Binding-site contacts:
Ligand atom NE2 contacts residue TYR108 of chain 1.A at 4.0 Å.
Ligand atom CA contacts residue TRP428 of chain 1.A at 4.2 Å (hydrophobic).
Ligand atom CA contacts residue TYR458 of chain 1.A at 4.5 Å (hydrophobic).
Ligand atom CG contacts residue TYR431 of chain 1.A at 3.4 Å (hydrophobic).
Ligand atom N contacts residue TYR431 of chain 1.A at 3.3 Å (h-bond).
Ligand atom CB contacts residue TYR108 of chain 1.A at 3.8 Å (hydrophobic).
Ligand atom N contacts residue TYR458 of chain 1.A at 3.9 Å.
Ligand atom CG contacts residue TYR108 of chain 1.A at 3.5 Å (hydrophobic).
Ligand atom CA contacts residue ASP107 of chain 1.A at 4.0 Å.
Ligand atom CE1 contacts residue PHE432 of chain 1.A at 3.2 Å (hydrophobic).
Ligand atom CB contacts residue ASP107 of chain 1.A at 4.0 Å.
Ligand atom NE2 contacts residue TRP158 of chain 1.A at 4.3 Å.
Ligand atom CD2 contacts residue TYR108 of chain 1.A at 3.4 Å (hydrophobic).
Ligand atom CG contacts residue SER111 of chain 1.A at 4.4 Å.
Ligand atom CE1 contacts residue TYR431 of chain 1.A at 4.0 Å (hydrophobic).
Ligand atom CB contacts residue TYR431 of chain 1.A at 3.0 Å (hydrophobic).
Ligand atom NE2 contacts residue PHE432 of chain 1.A at 4.1 Å.
Ligand atom CA contacts residue TYR431 of chain 1.A at 3.4 Å (hydrophobic).
Ligand atom CD2 contacts residue SER111 of chain 1.A at 4.1 Å.
Ligand atom CD2 contacts residue THR112 of chain 1.A at 3.3 Å.
Ligand atom CE1 contacts residue THR112 of chain 1.A at 4.3 Å.
Ligand atom CB contacts residue SER111 of chain 1.A at 4.3 Å.
Ligand atom ND1 contacts residue PHE432 of chain 1.A at 3.9 Å.
Ligand atom ND1 contacts residue ASN198 of chain 1.A at 4.5 Å.
Ligand atom CD2 contacts residue ASN198 of chain 1.A at 4.4 Å.
Ligand atom CE1 contacts residue ASN198 of chain 1.A at 3.2 Å.
Ligand atom N contacts residue ILE454 of chain 1.A at 3.7 Å.
Ligand atom ND1 contacts residue TYR108 of chain 1.A at 4.1 Å.
Ligand atom CA contacts residue SER111 of chain 1.A at 3.8 Å.
Ligand atom NE2 contacts residue THR112 of chain 1.A at 3.1 Å (h-bond).
Ligand atom NE2 contacts residue ASN198 of chain 1.A at 3.1 Å (h-bond).
Ligand atom ND1 contacts residue TYR431 of chain 1.A at 3.0 Å (h-bond).
Ligand atom CE1 contacts residue TYR108 of chain 1.A at 4.4 Å (hydrophobic).
Ligand atom N contacts residue ASP107 of chain 1.A at 3.4 Å (salt-bridge).

Sequence of chain 1.A:
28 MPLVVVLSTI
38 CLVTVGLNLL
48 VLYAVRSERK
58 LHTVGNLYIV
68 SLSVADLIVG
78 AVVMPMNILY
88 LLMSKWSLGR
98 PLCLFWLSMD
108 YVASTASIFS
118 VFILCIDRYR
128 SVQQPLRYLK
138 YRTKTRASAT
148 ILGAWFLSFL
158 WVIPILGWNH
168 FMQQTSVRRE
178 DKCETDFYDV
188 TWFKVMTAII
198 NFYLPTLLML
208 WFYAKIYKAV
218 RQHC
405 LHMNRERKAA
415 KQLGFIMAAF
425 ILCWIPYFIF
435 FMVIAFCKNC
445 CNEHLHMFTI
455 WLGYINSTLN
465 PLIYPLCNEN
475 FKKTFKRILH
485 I

This protein binds this small molecule.
Small molecule (SMILES): NCCc1c[nH]cn1